Sequence of chain 1.A:
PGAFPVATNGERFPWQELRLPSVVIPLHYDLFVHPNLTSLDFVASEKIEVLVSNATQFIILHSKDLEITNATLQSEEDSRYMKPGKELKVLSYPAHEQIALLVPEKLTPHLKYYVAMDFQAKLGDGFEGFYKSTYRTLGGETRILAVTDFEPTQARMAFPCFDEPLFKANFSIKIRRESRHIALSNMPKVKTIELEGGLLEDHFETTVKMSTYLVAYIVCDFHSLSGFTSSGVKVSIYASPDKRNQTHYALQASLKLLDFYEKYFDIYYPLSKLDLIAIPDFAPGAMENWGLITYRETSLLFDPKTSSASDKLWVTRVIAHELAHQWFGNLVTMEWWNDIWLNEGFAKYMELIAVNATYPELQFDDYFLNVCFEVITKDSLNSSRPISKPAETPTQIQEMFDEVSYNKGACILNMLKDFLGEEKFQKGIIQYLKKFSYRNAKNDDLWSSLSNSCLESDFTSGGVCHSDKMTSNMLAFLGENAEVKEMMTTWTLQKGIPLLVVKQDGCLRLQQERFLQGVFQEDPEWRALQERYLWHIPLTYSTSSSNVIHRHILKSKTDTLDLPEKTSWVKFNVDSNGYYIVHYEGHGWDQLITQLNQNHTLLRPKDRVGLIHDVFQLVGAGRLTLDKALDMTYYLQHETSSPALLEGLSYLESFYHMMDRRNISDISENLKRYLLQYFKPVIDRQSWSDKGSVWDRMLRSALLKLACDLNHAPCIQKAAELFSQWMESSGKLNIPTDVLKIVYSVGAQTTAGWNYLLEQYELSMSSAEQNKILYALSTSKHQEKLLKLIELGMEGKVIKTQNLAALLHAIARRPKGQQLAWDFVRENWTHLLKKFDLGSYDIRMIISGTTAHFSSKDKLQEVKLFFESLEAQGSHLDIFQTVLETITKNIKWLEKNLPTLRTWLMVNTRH

This protein binds this small molecule.
Small molecule (SMILES): CC(=O)N[C@@H]1[C@@H](O)[C@H](O)[C@@H](CO)O[C@H]1O

Binding-site contacts:
Ligand atom C2 contacts residue ASN294 of chain 1.A at 2.5 Å.
Ligand atom C6 contacts residue ASN294 of chain 1.A at 4.4 Å.
Ligand atom O7 contacts residue ASN294 of chain 1.A at 3.0 Å.
Ligand atom C5 contacts residue ASN294 of chain 1.A at 3.8 Å.
Ligand atom C4 contacts residue ASN294 of chain 1.A at 4.1 Å.
Ligand atom C3 contacts residue ASN294 of chain 1.A at 3.9 Å.
Ligand atom N2 contacts residue ASN294 of chain 1.A at 2.9 Å (h-bond).
Ligand atom C1 contacts residue ASN294 of chain 1.A at 1.5 Å.
Ligand atom O5 contacts residue ASN294 of chain 1.A at 2.5 Å (h-bond).
Ligand atom C7 contacts residue ASN294 of chain 1.A at 3.3 Å.
Ligand atom C8 contacts residue ASN294 of chain 1.A at 4.4 Å.